This small molecule binds to this protein.
Small molecule (SMILES): CSCC[C@H](NC(=O)[C@@H]1CCCN1C(=O)[C@H](CC(C)C)NC(=O)[C@H](CC(C)C)NC(=O)[C@H](CCCCN)NC(=O)[C@H](C)NC(=O)[C@H](CCCCN)NC(=O)[C@@H](N)CCCN=C(N)N)C(=O)N[C@@H](CCC(=O)O)C(=O)N[C@@H](CCC(=O)O)C(=O)N[C@@H](C)C(=O)N[C@@H](CC(C)C)C(=O)N[C@@H](CC(C)C)C(=O)N1CCC[C@H]1C=O

Binding-site contacts:
Ligand atom C contacts residue ASP1071 of chain 6.B at 1.1 Å.
Ligand atom NE contacts residue THR1097 of chain 6.B at 3.2 Å (h-bond).
Ligand atom CZ contacts residue PHE1066 of chain 6.B at 3.3 Å (hydrophobic).
Ligand atom O contacts residue LYS8 of chain 6.N at 2.8 Å.
Ligand atom OE1 contacts residue ARG165 of chain 6.E at 2.9 Å (salt-bridge).
Ligand atom CB contacts residue PHE1066 of chain 6.B at 3.3 Å (hydrophobic).
Ligand atom CD contacts residue PHE1066 of chain 6.B at 2.3 Å (hydrophobic).
Ligand atom CB contacts residue ARG11 of chain 6.N at 2.1 Å.
Ligand atom CD contacts residue PHE1083 of chain 6.B at 2.8 Å (hydrophobic).
Ligand atom CB contacts residue LYS8 of chain 6.N at 2.2 Å.
Ligand atom C contacts residue LYS8 of chain 6.N at 2.1 Å.
Ligand atom NE contacts residue PHE1083 of chain 6.B at 2.0 Å.
Ligand atom NE contacts residue PHE1066 of chain 6.B at 2.9 Å.
Ligand atom C contacts residue LYS8 of chain 6.N at 3.0 Å.
Ligand atom CB contacts residue ASP1071 of chain 6.B at 2.1 Å.
Ligand atom N contacts residue LEU161 of chain 6.E at 3.2 Å (h-bond).
Ligand atom N contacts residue ASP1071 of chain 6.B at 2.4 Å (salt-bridge).
Ligand atom CB contacts residue GLY105 of chain 6.E at 3.1 Å.
Ligand atom CB contacts residue LYS8 of chain 6.N at 2.6 Å.
Ligand atom N contacts residue LYS8 of chain 6.N at 1.3 Å.
Ligand atom NH1 contacts residue CYS1079 of chain 6.B at 2.7 Å (h-bond).
Ligand atom NH1 contacts residue PHE1083 of chain 6.B at 1.0 Å.
Ligand atom O contacts residue SER163 of chain 6.E at 3.1 Å (h-bond).
Ligand atom CZ contacts residue PHE1083 of chain 6.B at 0.8 Å (hydrophobic).
Ligand atom N contacts residue GLY105 of chain 6.E at 2.8 Å (h-bond).
Ligand atom CA contacts residue ARG11 of chain 6.N at 2.9 Å.
Ligand atom N contacts residue ASP1071 of chain 6.B at 1.9 Å (salt-bridge).
Ligand atom CA contacts residue LYS8 of chain 6.N at 2.2 Å.
Ligand atom O contacts residue LYS8 of chain 6.N at 3.0 Å.
Ligand atom O contacts residue ASP1071 of chain 6.B at 1.2 Å (salt-bridge).
Ligand atom CG contacts residue PHE1066 of chain 6.B at 3.0 Å (hydrophobic).
Ligand atom CA contacts residue ASP1071 of chain 6.B at 1.3 Å.
Ligand atom NH2 contacts residue PHE1066 of chain 6.B at 3.1 Å.
Ligand atom NH2 contacts residue PHE1083 of chain 6.B at 0.5 Å.
Ligand atom O contacts residue VAL127 of chain 6.E at 2.5 Å (h-bond).
Ligand atom N contacts residue ARG11 of chain 6.N at 3.0 Å (salt-bridge).
Ligand atom NE contacts residue CYS1079 of chain 6.B at 2.9 Å.
Ligand atom CB contacts residue VAL125 of chain 6.E at 3.3 Å (hydrophobic).
Ligand atom CG contacts residue CYS1079 of chain 6.B at 3.1 Å (hydrophobic).
Ligand atom CA contacts residue LYS8 of chain 6.N at 2.3 Å.

Sequence of chain 6.B:
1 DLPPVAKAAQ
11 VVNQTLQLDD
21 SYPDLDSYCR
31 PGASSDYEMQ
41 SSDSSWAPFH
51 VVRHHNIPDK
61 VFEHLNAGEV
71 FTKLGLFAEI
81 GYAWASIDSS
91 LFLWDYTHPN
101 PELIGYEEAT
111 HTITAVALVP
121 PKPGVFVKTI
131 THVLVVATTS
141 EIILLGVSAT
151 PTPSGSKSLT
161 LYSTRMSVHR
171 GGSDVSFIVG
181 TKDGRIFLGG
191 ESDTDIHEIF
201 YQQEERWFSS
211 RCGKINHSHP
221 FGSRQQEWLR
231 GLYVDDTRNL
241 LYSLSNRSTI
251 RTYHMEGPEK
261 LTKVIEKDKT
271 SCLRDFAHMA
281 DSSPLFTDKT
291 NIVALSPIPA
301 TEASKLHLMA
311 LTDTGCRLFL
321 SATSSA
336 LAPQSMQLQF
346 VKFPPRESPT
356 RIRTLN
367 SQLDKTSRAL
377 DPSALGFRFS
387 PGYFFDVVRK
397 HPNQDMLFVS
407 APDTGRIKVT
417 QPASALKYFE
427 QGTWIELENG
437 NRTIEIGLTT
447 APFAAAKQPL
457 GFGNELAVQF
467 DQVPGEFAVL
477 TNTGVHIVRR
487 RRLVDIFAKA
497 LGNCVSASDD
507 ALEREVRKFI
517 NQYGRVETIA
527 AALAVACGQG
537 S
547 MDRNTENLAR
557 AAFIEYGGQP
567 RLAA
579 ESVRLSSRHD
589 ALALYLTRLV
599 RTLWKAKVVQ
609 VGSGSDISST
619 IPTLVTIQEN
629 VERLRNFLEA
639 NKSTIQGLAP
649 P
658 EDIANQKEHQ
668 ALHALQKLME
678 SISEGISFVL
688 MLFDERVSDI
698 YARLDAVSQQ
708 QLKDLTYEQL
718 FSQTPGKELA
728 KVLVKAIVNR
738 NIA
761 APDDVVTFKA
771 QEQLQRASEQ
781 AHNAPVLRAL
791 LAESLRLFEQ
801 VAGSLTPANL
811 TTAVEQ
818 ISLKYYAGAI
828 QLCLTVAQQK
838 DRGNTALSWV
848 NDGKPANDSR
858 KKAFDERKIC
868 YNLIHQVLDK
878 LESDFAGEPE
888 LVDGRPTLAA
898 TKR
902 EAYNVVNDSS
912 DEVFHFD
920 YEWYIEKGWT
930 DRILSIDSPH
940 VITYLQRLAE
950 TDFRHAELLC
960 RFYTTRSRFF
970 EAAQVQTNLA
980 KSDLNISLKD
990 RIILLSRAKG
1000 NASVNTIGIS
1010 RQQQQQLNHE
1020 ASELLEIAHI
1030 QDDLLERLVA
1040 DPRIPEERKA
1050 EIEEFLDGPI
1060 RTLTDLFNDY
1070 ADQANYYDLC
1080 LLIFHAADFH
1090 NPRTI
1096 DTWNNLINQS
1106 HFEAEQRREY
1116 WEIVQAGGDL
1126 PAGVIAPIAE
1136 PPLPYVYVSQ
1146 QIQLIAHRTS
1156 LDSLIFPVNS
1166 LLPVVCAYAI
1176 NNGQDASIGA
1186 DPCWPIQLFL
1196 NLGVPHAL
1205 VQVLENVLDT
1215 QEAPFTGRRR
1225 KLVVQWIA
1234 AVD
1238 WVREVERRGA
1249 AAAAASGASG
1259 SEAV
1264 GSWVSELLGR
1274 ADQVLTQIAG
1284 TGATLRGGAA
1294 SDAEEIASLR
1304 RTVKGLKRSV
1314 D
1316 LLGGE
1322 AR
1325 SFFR

Sequence of chain 6.E:
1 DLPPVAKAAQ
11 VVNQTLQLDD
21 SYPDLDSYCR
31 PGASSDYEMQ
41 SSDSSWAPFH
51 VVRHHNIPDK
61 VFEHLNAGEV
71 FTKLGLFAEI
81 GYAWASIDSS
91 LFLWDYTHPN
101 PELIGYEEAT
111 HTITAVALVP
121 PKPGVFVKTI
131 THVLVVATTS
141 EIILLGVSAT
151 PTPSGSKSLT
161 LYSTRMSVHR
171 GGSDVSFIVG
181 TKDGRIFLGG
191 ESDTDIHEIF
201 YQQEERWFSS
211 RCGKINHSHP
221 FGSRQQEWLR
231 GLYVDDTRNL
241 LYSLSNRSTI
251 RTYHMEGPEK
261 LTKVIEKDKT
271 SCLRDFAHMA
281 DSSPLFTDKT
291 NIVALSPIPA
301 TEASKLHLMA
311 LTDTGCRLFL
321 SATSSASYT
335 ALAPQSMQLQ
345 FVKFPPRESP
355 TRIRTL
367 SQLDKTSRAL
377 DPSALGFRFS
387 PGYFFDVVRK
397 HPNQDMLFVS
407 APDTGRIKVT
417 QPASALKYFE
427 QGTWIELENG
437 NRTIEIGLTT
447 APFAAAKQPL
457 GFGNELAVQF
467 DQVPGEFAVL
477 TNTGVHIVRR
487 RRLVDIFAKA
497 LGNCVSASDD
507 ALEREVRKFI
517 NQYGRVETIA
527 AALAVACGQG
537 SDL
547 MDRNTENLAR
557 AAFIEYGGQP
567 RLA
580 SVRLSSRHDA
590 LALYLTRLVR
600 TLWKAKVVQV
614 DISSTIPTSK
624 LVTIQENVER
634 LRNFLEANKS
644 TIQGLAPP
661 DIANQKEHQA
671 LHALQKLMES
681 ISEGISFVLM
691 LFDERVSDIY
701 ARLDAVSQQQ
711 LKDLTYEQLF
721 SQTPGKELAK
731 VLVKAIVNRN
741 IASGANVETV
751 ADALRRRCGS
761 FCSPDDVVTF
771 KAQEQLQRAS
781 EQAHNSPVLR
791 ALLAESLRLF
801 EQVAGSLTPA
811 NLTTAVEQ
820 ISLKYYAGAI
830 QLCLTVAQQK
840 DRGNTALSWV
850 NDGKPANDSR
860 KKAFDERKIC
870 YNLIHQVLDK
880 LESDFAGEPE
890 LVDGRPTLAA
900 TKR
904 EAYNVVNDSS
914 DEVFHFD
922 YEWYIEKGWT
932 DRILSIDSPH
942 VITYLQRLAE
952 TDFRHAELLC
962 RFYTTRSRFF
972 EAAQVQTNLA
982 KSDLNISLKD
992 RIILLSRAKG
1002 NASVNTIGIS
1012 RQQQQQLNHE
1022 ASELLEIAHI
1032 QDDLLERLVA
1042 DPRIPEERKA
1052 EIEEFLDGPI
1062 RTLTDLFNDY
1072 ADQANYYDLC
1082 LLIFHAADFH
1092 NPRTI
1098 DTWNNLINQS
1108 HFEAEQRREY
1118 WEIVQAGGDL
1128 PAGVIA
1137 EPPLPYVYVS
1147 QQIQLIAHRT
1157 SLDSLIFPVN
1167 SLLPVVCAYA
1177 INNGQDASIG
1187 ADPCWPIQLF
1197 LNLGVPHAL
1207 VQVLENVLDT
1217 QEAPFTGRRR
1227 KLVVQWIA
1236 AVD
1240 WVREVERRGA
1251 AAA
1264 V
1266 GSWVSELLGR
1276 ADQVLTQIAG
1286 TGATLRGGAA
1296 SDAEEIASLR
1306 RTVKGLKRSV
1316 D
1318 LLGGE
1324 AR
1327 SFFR

Sequence of chain 6.N:
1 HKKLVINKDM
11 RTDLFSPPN